This small molecule binds to this protein.
Small molecule (SMILES): O=C(O)[C@@](O)(COP(=O)(O)O)[C@H](O)[C@H](O)COP(=O)(O)O

Binding-site contacts:
Ligand atom O1P contacts residue GLY367 of chain 2.A at 2.9 Å (h-bond).
Ligand atom C contacts residue LYS161 of chain 2.A at 3.5 Å.
Ligand atom C3 contacts residue MG1 of chain 2.F at 3.0 Å.
Ligand atom O5 contacts residue LEU321 of chain 2.A at 3.4 Å.
Ligand atom O3 contacts residue HIS280 of chain 2.A at 3.0 Å (h-bond).
Ligand atom O1 contacts residue LYS161 of chain 2.A at 3.1 Å (salt-bridge).
Ligand atom O6P contacts residue ARG281 of chain 2.A at 3.0 Å (salt-bridge).
Ligand atom O2P contacts residue GLY390 of chain 2.A at 2.8 Å (h-bond).
Ligand atom O7 contacts residue GLU190 of chain 2.A at 3.1 Å (salt-bridge).
Ligand atom O1P contacts residue GLY366 of chain 2.A at 3.5 Å.
Ligand atom C contacts residue MG1 of chain 2.F at 2.9 Å.
Ligand atom O7 contacts residue ASN109 of chain 1.D at 3.1 Å (h-bond).
Ligand atom O3 contacts residue ASN109 of chain 1.D at 3.4 Å (h-bond).
Ligand atom O7 contacts residue LYS163 of chain 2.A at 2.9 Å (salt-bridge).
Ligand atom O2 contacts residue LYS161 of chain 2.A at 3.0 Å (salt-bridge).
Ligand atom C2 contacts residue MG1 of chain 2.F at 2.8 Å.
Ligand atom O4 contacts residue SER365 of chain 2.A at 2.8 Å (h-bond).
Ligand atom O2P contacts residue LYS161 of chain 2.A at 3.3 Å.
Ligand atom O2 contacts residue MG1 of chain 2.F at 2.3 Å.
Ligand atom O7 contacts residue ASP189 of chain 2.A at 3.0 Å (salt-bridge).
Ligand atom O4 contacts residue GLY366 of chain 2.A at 3.2 Å (h-bond).
Ligand atom C contacts residue ASN109 of chain 1.D at 3.5 Å.
Ligand atom O6 contacts residue LYS320 of chain 2.A at 3.0 Å (salt-bridge).
Ligand atom O5P contacts residue SER365 of chain 2.A at 3.3 Å (h-bond).
Ligand atom O2 contacts residue THR159 of chain 2.A at 2.8 Å (h-bond).
Ligand atom O3P contacts residue GLY389 of chain 2.A at 2.9 Å (h-bond).
Ligand atom O1P contacts residue TRP59 of chain 1.D at 3.4 Å.
Ligand atom O4P contacts residue ARG281 of chain 2.A at 2.8 Å (salt-bridge).
Ligand atom O3 contacts residue KCX187 of chain 2.A at 2.6 Å (h-bond).
Ligand atom O2 contacts residue ASP189 of chain 2.A at 3.3 Å (salt-bridge).
Ligand atom O2P contacts residue THR58 of chain 1.D at 2.6 Å (h-bond).
Ligand atom O3 contacts residue GLU190 of chain 2.A at 2.8 Å (salt-bridge).
Ligand atom C3 contacts residue KCX187 of chain 2.A at 3.0 Å.
Ligand atom O3 contacts residue MG1 of chain 2.F at 2.2 Å.
Ligand atom O7 contacts residue LYS161 of chain 2.A at 3.4 Å (salt-bridge).
Ligand atom O1P contacts residue LYS320 of chain 2.A at 2.9 Å (salt-bridge).
Ligand atom O7 contacts residue MG1 of chain 2.F at 2.1 Å.
Ligand atom O2 contacts residue KCX187 of chain 2.A at 3.2 Å (h-bond).
Ligand atom O5P contacts residue HIS313 of chain 2.A at 2.7 Å (h-bond).
Ligand atom O6 contacts residue GLU53 of chain 1.D at 3.5 Å (salt-bridge).

Sequence of chain 2.A:
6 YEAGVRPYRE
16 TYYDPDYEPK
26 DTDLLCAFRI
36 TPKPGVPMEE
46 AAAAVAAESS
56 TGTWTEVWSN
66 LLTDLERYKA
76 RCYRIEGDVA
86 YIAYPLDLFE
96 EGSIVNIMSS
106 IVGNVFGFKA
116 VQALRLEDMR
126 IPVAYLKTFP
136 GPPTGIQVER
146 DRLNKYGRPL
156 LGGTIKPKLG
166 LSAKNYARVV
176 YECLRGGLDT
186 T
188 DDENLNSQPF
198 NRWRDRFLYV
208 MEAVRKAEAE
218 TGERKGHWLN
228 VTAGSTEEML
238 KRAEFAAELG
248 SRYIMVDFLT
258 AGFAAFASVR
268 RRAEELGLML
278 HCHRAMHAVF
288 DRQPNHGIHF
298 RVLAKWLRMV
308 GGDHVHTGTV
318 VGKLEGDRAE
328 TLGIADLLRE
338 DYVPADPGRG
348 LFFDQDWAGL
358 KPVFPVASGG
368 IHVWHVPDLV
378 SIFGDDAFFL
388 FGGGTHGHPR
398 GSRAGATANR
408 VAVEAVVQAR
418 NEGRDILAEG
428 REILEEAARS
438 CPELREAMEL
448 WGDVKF

Sequence of chain 1.D:
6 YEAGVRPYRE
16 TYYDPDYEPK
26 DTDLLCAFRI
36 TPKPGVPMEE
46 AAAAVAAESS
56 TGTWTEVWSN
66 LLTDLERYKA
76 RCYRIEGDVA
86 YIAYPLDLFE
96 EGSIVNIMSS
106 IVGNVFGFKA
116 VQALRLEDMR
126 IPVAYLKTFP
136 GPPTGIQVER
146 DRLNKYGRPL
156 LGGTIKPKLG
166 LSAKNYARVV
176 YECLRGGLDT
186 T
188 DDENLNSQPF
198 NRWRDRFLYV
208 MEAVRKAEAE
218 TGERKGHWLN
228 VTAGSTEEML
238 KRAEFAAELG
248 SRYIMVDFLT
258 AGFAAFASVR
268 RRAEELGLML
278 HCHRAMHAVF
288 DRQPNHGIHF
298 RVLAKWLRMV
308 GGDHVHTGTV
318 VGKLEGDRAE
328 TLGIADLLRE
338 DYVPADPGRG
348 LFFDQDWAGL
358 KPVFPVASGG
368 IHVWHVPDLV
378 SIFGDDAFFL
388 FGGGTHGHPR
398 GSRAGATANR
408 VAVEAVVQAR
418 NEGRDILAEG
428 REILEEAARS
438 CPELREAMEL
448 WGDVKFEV